Binding-site contacts:
Ligand atom O4 contacts residue ARG217 of chain 1.B at 4.2 Å.
Ligand atom C7 contacts residue ASN162 of chain 1.A at 3.9 Å.
Ligand atom C3 contacts residue SER183 of chain 1.B at 3.9 Å.
Ligand atom C4 contacts residue SER224 of chain 1.B at 4.0 Å.
Ligand atom O6 contacts residue THR164 of chain 1.A at 3.3 Å (h-bond).
Ligand atom C2 contacts residue ASN162 of chain 1.A at 2.4 Å.
Ligand atom C6 contacts residue TRP219 of chain 1.B at 3.6 Å (hydrophobic).
Ligand atom O4 contacts residue SER224 of chain 1.B at 2.6 Å (h-bond).
Ligand atom C7 contacts residue SER183 of chain 1.B at 3.9 Å.
Ligand atom C2 contacts residue GLY215 of chain 1.B at 3.3 Å.
Ligand atom O3 contacts residue THR184 of chain 1.B at 4.2 Å.
Ligand atom C6 contacts residue ARG217 of chain 1.B at 4.0 Å.
Ligand atom O7 contacts residue ASN162 of chain 1.A at 4.4 Å.
Ligand atom C3 contacts residue GLY215 of chain 1.B at 3.6 Å.
Ligand atom O4 contacts residue TRP219 of chain 1.B at 4.2 Å.
Ligand atom O5 contacts residue GLY215 of chain 1.B at 4.3 Å.
Ligand atom N2 contacts residue ASN162 of chain 1.A at 2.9 Å (h-bond).
Ligand atom C3 contacts residue ASN162 of chain 1.A at 3.8 Å.
Ligand atom O3 contacts residue SER183 of chain 1.B at 3.0 Å (h-bond).
Ligand atom C8 contacts residue SER183 of chain 1.B at 4.2 Å.
Ligand atom O3 contacts residue GLY215 of chain 1.B at 4.4 Å.
Ligand atom C1 contacts residue GLY215 of chain 1.B at 3.2 Å.
Ligand atom O4 contacts residue SER183 of chain 1.B at 4.3 Å.
Ligand atom C4 contacts residue ASN162 of chain 1.A at 4.2 Å.
Ligand atom O7 contacts residue SER183 of chain 1.B at 4.1 Å.
Ligand atom O6 contacts residue TRP219 of chain 1.B at 3.8 Å.
Ligand atom C7 contacts residue GLY215 of chain 1.B at 3.8 Å.
Ligand atom C8 contacts residue GLY215 of chain 1.B at 4.0 Å.
Ligand atom C8 contacts residue LEU160 of chain 1.A at 4.5 Å (hydrophobic).
Ligand atom O5 contacts residue ASN162 of chain 1.A at 2.4 Å (h-bond).
Ligand atom C5 contacts residue ASN162 of chain 1.A at 3.7 Å.
Ligand atom N2 contacts residue GLY215 of chain 1.B at 2.7 Å (h-bond).
Ligand atom C1 contacts residue ASN162 of chain 1.A at 1.4 Å.
Ligand atom N2 contacts residue SER183 of chain 1.B at 4.2 Å.
Ligand atom C5 contacts residue ARG217 of chain 1.B at 3.8 Å.

Sequence of chain 1.A:
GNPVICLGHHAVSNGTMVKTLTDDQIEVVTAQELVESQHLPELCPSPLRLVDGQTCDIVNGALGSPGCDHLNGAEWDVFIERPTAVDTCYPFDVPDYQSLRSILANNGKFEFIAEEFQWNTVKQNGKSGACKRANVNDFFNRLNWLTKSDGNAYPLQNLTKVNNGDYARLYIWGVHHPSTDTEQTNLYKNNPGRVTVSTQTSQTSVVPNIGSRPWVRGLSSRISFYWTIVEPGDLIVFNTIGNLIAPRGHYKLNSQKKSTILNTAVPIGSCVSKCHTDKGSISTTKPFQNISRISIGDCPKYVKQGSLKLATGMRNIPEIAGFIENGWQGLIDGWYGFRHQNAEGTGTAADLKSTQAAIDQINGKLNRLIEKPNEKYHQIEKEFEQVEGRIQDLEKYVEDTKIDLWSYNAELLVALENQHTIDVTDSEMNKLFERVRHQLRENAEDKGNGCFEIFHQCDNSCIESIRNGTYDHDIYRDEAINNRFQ

Sequence of chain 1.B:
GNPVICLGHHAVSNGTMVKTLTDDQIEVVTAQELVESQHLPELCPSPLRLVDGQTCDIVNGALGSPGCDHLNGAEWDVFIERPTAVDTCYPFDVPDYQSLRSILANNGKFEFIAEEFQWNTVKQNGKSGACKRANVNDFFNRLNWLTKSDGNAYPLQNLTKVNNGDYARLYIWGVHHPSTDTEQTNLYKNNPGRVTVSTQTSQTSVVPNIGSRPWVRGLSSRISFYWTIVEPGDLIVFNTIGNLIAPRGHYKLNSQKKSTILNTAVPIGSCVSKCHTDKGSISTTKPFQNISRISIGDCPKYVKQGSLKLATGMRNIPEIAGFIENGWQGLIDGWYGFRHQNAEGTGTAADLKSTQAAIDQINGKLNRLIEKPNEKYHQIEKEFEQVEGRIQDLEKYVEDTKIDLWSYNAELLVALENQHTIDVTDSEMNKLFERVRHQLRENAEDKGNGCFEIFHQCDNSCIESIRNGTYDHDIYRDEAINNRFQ

A protein and the small-molecule ligand that binds it are described below.
Small molecule (SMILES): CC(=O)N[C@@H]1[C@@H](O)[C@H](O)[C@@H](CO)O[C@H]1O